This protein binds this small molecule.
Small molecule (SMILES): CC(=O)N[C@H]1[C@H](O[C@H]2[C@H](O)[C@@H](NC(C)=O)CO[C@@H]2CO)O[C@H](CO)[C@@H](O[C@@H]2O[C@H](CO)[C@@H](O)[C@H](O[C@H]3O[C@H](CO)[C@@H](O)[C@H](O)[C@@H]3O)[C@@H]2O)[C@@H]1O

Sequence of chain 1.Q:
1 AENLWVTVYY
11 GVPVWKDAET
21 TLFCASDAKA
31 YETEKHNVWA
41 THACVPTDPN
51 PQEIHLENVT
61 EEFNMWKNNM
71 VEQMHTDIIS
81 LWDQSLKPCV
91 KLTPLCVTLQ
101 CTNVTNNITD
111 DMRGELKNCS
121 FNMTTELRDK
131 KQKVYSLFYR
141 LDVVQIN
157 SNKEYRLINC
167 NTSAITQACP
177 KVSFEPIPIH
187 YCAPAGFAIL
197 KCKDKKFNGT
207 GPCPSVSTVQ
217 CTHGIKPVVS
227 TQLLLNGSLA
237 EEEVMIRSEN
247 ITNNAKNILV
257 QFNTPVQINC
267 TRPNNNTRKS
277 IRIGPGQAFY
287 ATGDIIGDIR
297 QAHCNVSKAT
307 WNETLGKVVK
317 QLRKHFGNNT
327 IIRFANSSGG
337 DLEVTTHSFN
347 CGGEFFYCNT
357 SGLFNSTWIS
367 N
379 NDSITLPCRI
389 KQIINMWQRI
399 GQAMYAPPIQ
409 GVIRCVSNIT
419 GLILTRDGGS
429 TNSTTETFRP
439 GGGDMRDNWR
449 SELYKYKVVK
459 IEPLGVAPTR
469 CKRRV

Binding-site contacts:
Ligand atom O5 contacts residue ARG412 of chain 1.Q at 4.3 Å.
Ligand atom C1 contacts residue ASN265 of chain 1.Q at 1.4 Å.
Ligand atom C7 contacts residue ASN265 of chain 1.Q at 3.9 Å.
Ligand atom C8 contacts residue SER303 of chain 1.Q at 3.8 Å.
Ligand atom C3 contacts residue ASN265 of chain 1.Q at 3.8 Å.
Ligand atom C5 contacts residue ASN265 of chain 1.Q at 3.6 Å.
Ligand atom C8 contacts residue VAL302 of chain 1.Q at 4.2 Å (hydrophobic).
Ligand atom C4 contacts residue ASN265 of chain 1.Q at 4.2 Å.
Ligand atom O7 contacts residue GLN263 of chain 1.Q at 3.7 Å.
Ligand atom O5 contacts residue ASN265 of chain 1.Q at 2.3 Å (h-bond).
Ligand atom O7 contacts residue ASN265 of chain 1.Q at 4.4 Å.
Ligand atom O6 contacts residue ARG412 of chain 1.Q at 3.7 Å.
Ligand atom C2 contacts residue ASN265 of chain 1.Q at 2.5 Å.
Ligand atom N2 contacts residue ASN265 of chain 1.Q at 2.9 Å (h-bond).
Ligand atom C6 contacts residue ARG412 of chain 1.Q at 3.5 Å.